Sequence of chain 3.M:
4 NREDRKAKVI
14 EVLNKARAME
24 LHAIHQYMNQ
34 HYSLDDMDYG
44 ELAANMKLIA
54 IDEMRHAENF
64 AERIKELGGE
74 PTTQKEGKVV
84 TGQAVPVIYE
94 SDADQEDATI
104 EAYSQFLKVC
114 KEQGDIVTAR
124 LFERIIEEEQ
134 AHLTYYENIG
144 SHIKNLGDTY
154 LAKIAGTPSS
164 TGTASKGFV

The small molecule below binds the protein below.
Small molecule (SMILES): CC1=C(CCC(=O)O)C2=Cc3c(CCC(=O)O)c(C)c4n3[Fe@]35n6c(c(C)c(CCC(=O)O)c6=CC1=[N+]23)=CC1=[N+]5C(=C4)C(C)=C1CCC(=O)O

Binding-site contacts:
Ligand atom FE contacts residue MET57 of chain 3.M at 2.4 Å.
Ligand atom O2D contacts residue TYR35 of chain 3.M at 2.4 Å (h-bond).
Ligand atom C1D contacts residue MET57 of chain 3.M at 3.6 Å (hydrophobic).
Ligand atom O2D contacts residue ARG20 of chain 3.N at 3.0 Å (salt-bridge).
Ligand atom CGB contacts residue SER168 of chain 3.N at 3.2 Å.
Ligand atom O2D contacts residue MET31 of chain 3.M at 3.4 Å.
Ligand atom O1B contacts residue LYS50 of chain 3.N at 2.5 Å (salt-bridge).
Ligand atom CGD contacts residue ARG20 of chain 3.N at 3.1 Å.
Ligand atom C1B contacts residue MET57 of chain 3.M at 3.3 Å (hydrophobic).
Ligand atom CHB contacts residue MET57 of chain 3.M at 3.4 Å (hydrophobic).
Ligand atom O2C contacts residue SER168 of chain 3.N at 2.8 Å.
Ligand atom CMC contacts residue LYS50 of chain 3.M at 3.5 Å.
Ligand atom C4D contacts residue MET57 of chain 3.N at 3.6 Å (hydrophobic).
Ligand atom ND contacts residue MET57 of chain 3.N at 3.1 Å (h-bond).
Ligand atom CGA contacts residue ARG20 of chain 3.M at 3.3 Å.
Ligand atom CGB contacts residue LYS50 of chain 3.N at 3.6 Å.
Ligand atom NA contacts residue MET57 of chain 3.N at 3.2 Å (h-bond).
Ligand atom C4B contacts residue MET57 of chain 3.M at 3.6 Å (hydrophobic).
Ligand atom NB contacts residue MET57 of chain 3.N at 3.1 Å (h-bond).
Ligand atom CMD contacts residue MET57 of chain 3.N at 3.5 Å (hydrophobic).
Ligand atom O1A contacts residue TYR35 of chain 3.N at 2.6 Å (h-bond).
Ligand atom CMD contacts residue GLU61 of chain 3.N at 3.5 Å.
Ligand atom CMD contacts residue MET31 of chain 3.M at 3.3 Å (hydrophobic).
Ligand atom O1A contacts residue ARG20 of chain 3.M at 2.7 Å (salt-bridge).
Ligand atom CMB contacts residue GLU61 of chain 3.M at 3.3 Å.
Ligand atom CBB contacts residue SER168 of chain 3.N at 3.3 Å.
Ligand atom O1D contacts residue ARG20 of chain 3.N at 2.7 Å (salt-bridge).
Ligand atom NC contacts residue MET57 of chain 3.M at 3.1 Å (h-bond).
Ligand atom CMD contacts residue TYR35 of chain 3.M at 3.6 Å (hydrophobic).
Ligand atom O2B contacts residue SER168 of chain 3.N at 2.3 Å (h-bond).
Ligand atom CGD contacts residue TYR35 of chain 3.M at 3.6 Å (hydrophobic).
Ligand atom C1D contacts residue MET57 of chain 3.N at 3.4 Å (hydrophobic).
Ligand atom FE contacts residue MET57 of chain 3.N at 2.4 Å.
Ligand atom NA contacts residue MET57 of chain 3.M at 3.1 Å (h-bond).
Ligand atom NC contacts residue MET57 of chain 3.N at 3.0 Å (h-bond).
Ligand atom O2A contacts residue ARG20 of chain 3.M at 2.8 Å (salt-bridge).
Ligand atom NB contacts residue MET57 of chain 3.M at 2.8 Å (h-bond).
Ligand atom C4A contacts residue MET57 of chain 3.M at 3.5 Å (hydrophobic).
Ligand atom O2C contacts residue LYS169 of chain 3.N at 3.5 Å (salt-bridge).
Ligand atom ND contacts residue MET57 of chain 3.M at 3.3 Å.

Sequence of chain 3.N:
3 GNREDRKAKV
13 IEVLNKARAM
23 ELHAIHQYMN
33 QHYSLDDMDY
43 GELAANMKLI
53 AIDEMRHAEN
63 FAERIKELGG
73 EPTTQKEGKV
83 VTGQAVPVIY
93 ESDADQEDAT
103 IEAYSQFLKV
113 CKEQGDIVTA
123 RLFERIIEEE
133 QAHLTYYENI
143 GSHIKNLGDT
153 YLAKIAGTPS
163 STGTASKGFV